This protein binds this small molecule.
Small molecule (SMILES): CC(=O)N[C@@H]1[C@@H](O)[C@H](O)[C@@H](CO)O[C@H]1O

Sequence of chain 1.C:
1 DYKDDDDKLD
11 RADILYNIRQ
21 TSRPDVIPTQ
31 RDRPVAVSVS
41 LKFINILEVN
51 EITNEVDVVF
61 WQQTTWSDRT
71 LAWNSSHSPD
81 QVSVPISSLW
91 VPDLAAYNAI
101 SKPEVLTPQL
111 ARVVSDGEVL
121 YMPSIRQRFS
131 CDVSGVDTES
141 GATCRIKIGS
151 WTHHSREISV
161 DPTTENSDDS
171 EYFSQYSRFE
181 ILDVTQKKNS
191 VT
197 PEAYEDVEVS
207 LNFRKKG

Binding-site contacts:
Ligand atom O7 contacts residue HIS77 of chain 1.C at 3.5 Å (h-bond).
Ligand atom C1 contacts residue SER76 of chain 1.C at 4.3 Å.
Ligand atom O6 contacts residue ASN74 of chain 1.C at 4.5 Å.
Ligand atom C1 contacts residue ASN74 of chain 1.C at 1.4 Å.
Ligand atom C3 contacts residue ASN74 of chain 1.C at 3.7 Å.
Ligand atom C7 contacts residue SER76 of chain 1.C at 3.5 Å.
Ligand atom O5 contacts residue ASN74 of chain 1.C at 2.2 Å (h-bond).
Ligand atom O7 contacts residue SER76 of chain 1.C at 3.7 Å.
Ligand atom C2 contacts residue SER76 of chain 1.C at 3.9 Å.
Ligand atom N2 contacts residue ASN74 of chain 1.C at 3.1 Å (h-bond).
Ligand atom C7 contacts residue ASN74 of chain 1.C at 3.1 Å.
Ligand atom N2 contacts residue SER76 of chain 1.C at 3.9 Å.
Ligand atom C4 contacts residue ASN74 of chain 1.C at 4.1 Å.
Ligand atom C7 contacts residue HIS77 of chain 1.C at 4.2 Å.
Ligand atom C2 contacts residue ASN74 of chain 1.C at 2.4 Å.
Ligand atom C8 contacts residue ASN74 of chain 1.C at 2.5 Å.
Ligand atom C6 contacts residue ASN74 of chain 1.C at 3.6 Å.
Ligand atom C8 contacts residue SER76 of chain 1.C at 3.7 Å.
Ligand atom C5 contacts residue ASN74 of chain 1.C at 3.5 Å.
Ligand atom O7 contacts residue ASN74 of chain 1.C at 4.2 Å.